This protein binds this small molecule.
Small molecule (SMILES): Clc1ccccc1C(c1ccccc1)(c1ccccc1)n1ccnc1

Sequence of chain 2.A:
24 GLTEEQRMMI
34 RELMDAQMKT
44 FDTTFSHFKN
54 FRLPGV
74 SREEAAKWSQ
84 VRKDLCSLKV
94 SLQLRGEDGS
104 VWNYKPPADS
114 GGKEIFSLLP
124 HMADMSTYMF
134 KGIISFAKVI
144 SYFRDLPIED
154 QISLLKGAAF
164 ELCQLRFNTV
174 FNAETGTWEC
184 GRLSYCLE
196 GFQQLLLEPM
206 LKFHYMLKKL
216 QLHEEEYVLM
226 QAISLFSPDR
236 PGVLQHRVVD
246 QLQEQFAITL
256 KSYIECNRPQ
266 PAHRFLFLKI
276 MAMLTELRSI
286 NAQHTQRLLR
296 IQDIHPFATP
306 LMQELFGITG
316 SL

Binding-site contacts:
Ligand atom CAD contacts residue EST1 of chain 2.C at 3.8 Å.
Ligand atom CAU contacts residue MET125 of chain 2.A at 3.5 Å (hydrophobic).
Ligand atom CAH contacts residue LEU91 of chain 2.A at 3.9 Å (hydrophobic).
Ligand atom CAS contacts residue MET125 of chain 2.A at 3.9 Å (hydrophobic).
Ligand atom CAG contacts residue MET205 of chain 2.A at 3.6 Å (hydrophobic).
Ligand atom CAS contacts residue TYR188 of chain 2.A at 3.7 Å (hydrophobic).
Ligand atom CAI contacts residue TRP181 of chain 2.A at 3.3 Å (hydrophobic).
Ligand atom CAP contacts residue MET125 of chain 2.A at 3.4 Å (hydrophobic).
Ligand atom CAQ contacts residue EST1 of chain 2.C at 3.8 Å.
Ligand atom CAB contacts residue SER129 of chain 2.A at 3.5 Å.
Ligand atom CAB contacts residue EST1 of chain 2.C at 4.0 Å.
Ligand atom CAJ contacts residue EST1 of chain 2.C at 3.7 Å.
Ligand atom CLAY contacts residue PHE170 of chain 2.A at 3.6 Å.
Ligand atom CAI contacts residue MET205 of chain 2.A at 3.8 Å (hydrophobic).
Ligand atom CAW contacts residue MET125 of chain 2.A at 4.0 Å (hydrophobic).
Ligand atom CAK contacts residue TRP181 of chain 2.A at 3.4 Å (hydrophobic).
Ligand atom CAG contacts residue LEU91 of chain 2.A at 4.1 Å (hydrophobic).
Ligand atom CAV contacts residue TRP181 of chain 2.A at 3.8 Å (hydrophobic).
Ligand atom CAM contacts residue VAL93 of chain 2.A at 4.1 Å (hydrophobic).
Ligand atom CAM contacts residue LEU91 of chain 2.A at 4.0 Å (hydrophobic).
Ligand atom CAQ contacts residue MET125 of chain 2.A at 4.0 Å (hydrophobic).
Ligand atom CAE contacts residue EST1 of chain 2.C at 3.8 Å.
Ligand atom NAN contacts residue LEU91 of chain 2.A at 3.4 Å (h-bond).
Ligand atom CAG contacts residue LEU206 of chain 2.A at 4.1 Å (hydrophobic).
Ligand atom CAD contacts residue GLN167 of chain 2.A at 3.8 Å.
Ligand atom CAT contacts residue TRP181 of chain 2.A at 3.8 Å (hydrophobic).
Ligand atom CLAY contacts residue GLN167 of chain 2.A at 3.1 Å.
Ligand atom CAF contacts residue GLN167 of chain 2.A at 3.6 Å.
Ligand atom CAS contacts residue TRP181 of chain 2.A at 4.1 Å (hydrophobic).
Ligand atom NAN contacts residue VAL93 of chain 2.A at 4.0 Å.
Ligand atom CAV contacts residue PHE170 of chain 2.A at 3.7 Å (hydrophobic).
Ligand atom CAD contacts residue PHE163 of chain 2.A at 3.8 Å (hydrophobic).
Ligand atom CAF contacts residue PHE163 of chain 2.A at 3.5 Å (hydrophobic).
Ligand atom NAO contacts residue MET125 of chain 2.A at 3.8 Å.
Ligand atom CAP contacts residue EST1 of chain 2.C at 4.0 Å.
Ligand atom CAH contacts residue MET205 of chain 2.A at 3.9 Å (hydrophobic).
Ligand atom CAA contacts residue MET125 of chain 2.A at 3.4 Å (hydrophobic).
Ligand atom CAE contacts residue GLN167 of chain 2.A at 4.0 Å.
Ligand atom CAT contacts residue TYR188 of chain 2.A at 4.1 Å (hydrophobic).
Ligand atom CAB contacts residue MET125 of chain 2.A at 4.1 Å (hydrophobic).